This protein binds this small molecule.
Small molecule (SMILES): CC1(C)[C@@H]2CC[C@@]1(C)C(=O)C2

Sequence of chain 1.A:
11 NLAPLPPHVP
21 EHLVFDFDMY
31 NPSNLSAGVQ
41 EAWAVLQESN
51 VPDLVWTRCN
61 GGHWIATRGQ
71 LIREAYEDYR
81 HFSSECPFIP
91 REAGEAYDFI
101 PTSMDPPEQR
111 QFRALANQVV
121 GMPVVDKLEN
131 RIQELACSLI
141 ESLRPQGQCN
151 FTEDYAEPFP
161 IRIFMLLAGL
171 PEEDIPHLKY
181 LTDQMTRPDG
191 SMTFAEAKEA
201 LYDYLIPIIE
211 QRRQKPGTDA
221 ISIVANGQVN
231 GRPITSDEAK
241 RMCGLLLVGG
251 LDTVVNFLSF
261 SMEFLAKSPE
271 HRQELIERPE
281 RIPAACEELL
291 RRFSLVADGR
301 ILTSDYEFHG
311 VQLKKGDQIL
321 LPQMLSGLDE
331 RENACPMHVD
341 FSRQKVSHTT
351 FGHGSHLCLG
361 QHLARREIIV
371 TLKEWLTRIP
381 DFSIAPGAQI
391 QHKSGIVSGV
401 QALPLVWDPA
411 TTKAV

Binding-site contacts:
Ligand atom C5 contacts residue VAL296 of chain 1.A at 3.7 Å (hydrophobic).
Ligand atom C8 contacts residue VAL248 of chain 1.A at 3.7 Å (hydrophobic).
Ligand atom O contacts residue TYR97 of chain 1.A at 3.3 Å.
Ligand atom C5 contacts residue ILE396 of chain 1.A at 4.0 Å (hydrophobic).
Ligand atom C6 contacts residue ASP298 of chain 1.A at 3.6 Å.
Ligand atom C8 contacts residue LEU245 of chain 1.A at 4.1 Å (hydrophobic).
Ligand atom C4 contacts residue VAL397 of chain 1.A at 4.0 Å (hydrophobic).
Ligand atom C9 contacts residue HEM1 of chain 1.C at 3.7 Å.
Ligand atom O contacts residue PHE88 of chain 1.A at 4.1 Å.
Ligand atom C3 contacts residue ILE396 of chain 1.A at 4.0 Å (hydrophobic).
Ligand atom C7 contacts residue CMO1 of chain 1.D at 4.4 Å.
Ligand atom C4 contacts residue ILE396 of chain 1.A at 4.5 Å (hydrophobic).
Ligand atom C2 contacts residue ILE396 of chain 1.A at 4.4 Å (hydrophobic).
Ligand atom C8 contacts residue CMO1 of chain 1.D at 3.6 Å.
Ligand atom C4 contacts residue VAL296 of chain 1.A at 4.3 Å (hydrophobic).
Ligand atom C5 contacts residue ASP298 of chain 1.A at 3.8 Å.
Ligand atom C10 contacts residue HEM1 of chain 1.C at 3.9 Å.
Ligand atom C1 contacts residue HEM1 of chain 1.C at 4.4 Å.
Ligand atom C6 contacts residue HEM1 of chain 1.C at 3.9 Å.
Ligand atom C9 contacts residue CMO1 of chain 1.D at 3.8 Å.
Ligand atom C10 contacts residue LEU245 of chain 1.A at 4.2 Å (hydrophobic).
Ligand atom C3 contacts residue VAL397 of chain 1.A at 4.2 Å (hydrophobic).
Ligand atom C10 contacts residue TYR97 of chain 1.A at 3.8 Å (hydrophobic).
Ligand atom C2 contacts residue TYR97 of chain 1.A at 4.4 Å (hydrophobic).
Ligand atom C10 contacts residue THR102 of chain 1.A at 4.0 Å.